Binding-site contacts:
Ligand atom C1 contacts residue ASN118 of chain 16.F at 1.6 Å.
Ligand atom O6 contacts residue ALA117 of chain 16.F at 2.3 Å.
Ligand atom N2 contacts residue ASN118 of chain 16.F at 3.6 Å.
Ligand atom C5 contacts residue ASN118 of chain 16.F at 3.2 Å.
Ligand atom C8 contacts residue PRO167 of chain 16.F at 3.7 Å (hydrophobic).
Ligand atom C2 contacts residue ASN118 of chain 16.F at 2.7 Å.
Ligand atom O6 contacts residue ASN118 of chain 16.F at 4.0 Å.
Ligand atom C6 contacts residue ASN118 of chain 16.F at 4.0 Å.
Ligand atom C4 contacts residue ALA117 of chain 16.F at 4.2 Å (hydrophobic).
Ligand atom O7 contacts residue ASN118 of chain 16.F at 3.5 Å (h-bond).
Ligand atom C1 contacts residue GLN168 of chain 16.F at 4.0 Å.
Ligand atom C8 contacts residue ASP164 of chain 16.F at 4.5 Å.
Ligand atom C7 contacts residue PRO167 of chain 16.F at 3.9 Å (hydrophobic).
Ligand atom O5 contacts residue ASN118 of chain 16.F at 1.8 Å (h-bond).
Ligand atom C2 contacts residue ALA117 of chain 16.F at 4.0 Å (hydrophobic).
Ligand atom O5 contacts residue GLN168 of chain 16.F at 4.0 Å.
Ligand atom C4 contacts residue ASN118 of chain 16.F at 3.8 Å.
Ligand atom C6 contacts residue ALA117 of chain 16.F at 3.6 Å (hydrophobic).
Ligand atom C5 contacts residue ALA117 of chain 16.F at 4.2 Å (hydrophobic).
Ligand atom O5 contacts residue ALA117 of chain 16.F at 3.5 Å (h-bond).
Ligand atom C3 contacts residue ASN118 of chain 16.F at 3.8 Å.
Ligand atom C7 contacts residue ASN118 of chain 16.F at 3.9 Å.
Ligand atom N2 contacts residue PRO167 of chain 16.F at 4.0 Å.
Ligand atom C1 contacts residue ALA117 of chain 16.F at 3.9 Å (hydrophobic).
Ligand atom C1 contacts residue PRO167 of chain 16.F at 4.4 Å (hydrophobic).
Ligand atom O7 contacts residue ALA117 of chain 16.F at 4.5 Å.
Ligand atom C5 contacts residue GLN168 of chain 16.F at 4.5 Å.

Sequence of chain 16.F:
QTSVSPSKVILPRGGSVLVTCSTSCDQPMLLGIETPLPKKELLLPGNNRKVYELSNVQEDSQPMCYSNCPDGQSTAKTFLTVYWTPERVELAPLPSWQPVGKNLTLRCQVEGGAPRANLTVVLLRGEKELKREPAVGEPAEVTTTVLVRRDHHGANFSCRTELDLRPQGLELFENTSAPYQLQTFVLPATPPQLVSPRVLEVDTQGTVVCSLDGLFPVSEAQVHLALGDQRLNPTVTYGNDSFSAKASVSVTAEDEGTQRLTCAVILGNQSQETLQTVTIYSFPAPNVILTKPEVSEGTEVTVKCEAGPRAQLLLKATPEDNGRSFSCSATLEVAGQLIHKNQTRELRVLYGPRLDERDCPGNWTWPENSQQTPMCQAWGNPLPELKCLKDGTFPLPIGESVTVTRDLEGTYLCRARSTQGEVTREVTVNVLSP

This small molecule binds to this protein.
Small molecule (SMILES): CC(=O)N[C@@H]1[C@@H](O)[C@H](O)[C@@H](CO)O[C@H]1O